Binding-site contacts:
Ligand atom OXT contacts residue GLY229 of chain 1.E at 4.2 Å.
Ligand atom OE2 contacts residue ARG129 of chain 1.E at 4.3 Å.
Ligand atom CA contacts residue PHE230 of chain 1.E at 4.4 Å (hydrophobic).
Ligand atom O contacts residue GLY229 of chain 1.E at 3.9 Å.
Ligand atom OE1 contacts residue ARG129 of chain 1.E at 2.7 Å (salt-bridge).
Ligand atom C contacts residue PHE230 of chain 1.E at 3.8 Å (hydrophobic).
Ligand atom CA contacts residue GLY229 of chain 1.E at 3.4 Å.
Ligand atom O contacts residue PHE230 of chain 1.E at 3.2 Å (h-bond).
Ligand atom N contacts residue GLY229 of chain 1.E at 3.0 Å (h-bond).
Ligand atom CA contacts residue VAL227 of chain 1.E at 4.2 Å (hydrophobic).
Ligand atom N contacts residue GLY228 of chain 1.E at 4.0 Å.
Ligand atom O contacts residue ASN231 of chain 1.E at 3.3 Å (h-bond).
Ligand atom O contacts residue VAL227 of chain 1.E at 4.1 Å.
Ligand atom CD contacts residue ARG129 of chain 1.E at 3.8 Å.
Ligand atom OE1 contacts residue GLY228 of chain 1.E at 4.0 Å.
Ligand atom C contacts residue ASN231 of chain 1.E at 4.0 Å.
Ligand atom C contacts residue GLY229 of chain 1.E at 3.7 Å.
Ligand atom CA contacts residue GLY228 of chain 1.E at 4.3 Å.
Ligand atom OXT contacts residue ASN231 of chain 1.E at 4.0 Å.
Ligand atom OXT contacts residue PHE230 of chain 1.E at 4.4 Å.

A small-molecule ligand and the protein it binds are described below.
Small molecule (SMILES): N[C@@H](CCC(=O)O)C(=O)O

Sequence of chain 1.E:
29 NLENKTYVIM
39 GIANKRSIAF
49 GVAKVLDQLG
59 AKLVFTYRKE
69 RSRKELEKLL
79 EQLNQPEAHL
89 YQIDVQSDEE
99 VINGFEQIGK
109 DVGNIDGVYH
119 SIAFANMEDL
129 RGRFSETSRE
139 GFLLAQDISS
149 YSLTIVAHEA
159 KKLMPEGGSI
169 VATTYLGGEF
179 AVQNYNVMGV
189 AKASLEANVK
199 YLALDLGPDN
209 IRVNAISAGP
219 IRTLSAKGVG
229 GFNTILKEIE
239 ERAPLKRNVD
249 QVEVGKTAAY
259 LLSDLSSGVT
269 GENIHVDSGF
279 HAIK